Sequence of chain 1.C:
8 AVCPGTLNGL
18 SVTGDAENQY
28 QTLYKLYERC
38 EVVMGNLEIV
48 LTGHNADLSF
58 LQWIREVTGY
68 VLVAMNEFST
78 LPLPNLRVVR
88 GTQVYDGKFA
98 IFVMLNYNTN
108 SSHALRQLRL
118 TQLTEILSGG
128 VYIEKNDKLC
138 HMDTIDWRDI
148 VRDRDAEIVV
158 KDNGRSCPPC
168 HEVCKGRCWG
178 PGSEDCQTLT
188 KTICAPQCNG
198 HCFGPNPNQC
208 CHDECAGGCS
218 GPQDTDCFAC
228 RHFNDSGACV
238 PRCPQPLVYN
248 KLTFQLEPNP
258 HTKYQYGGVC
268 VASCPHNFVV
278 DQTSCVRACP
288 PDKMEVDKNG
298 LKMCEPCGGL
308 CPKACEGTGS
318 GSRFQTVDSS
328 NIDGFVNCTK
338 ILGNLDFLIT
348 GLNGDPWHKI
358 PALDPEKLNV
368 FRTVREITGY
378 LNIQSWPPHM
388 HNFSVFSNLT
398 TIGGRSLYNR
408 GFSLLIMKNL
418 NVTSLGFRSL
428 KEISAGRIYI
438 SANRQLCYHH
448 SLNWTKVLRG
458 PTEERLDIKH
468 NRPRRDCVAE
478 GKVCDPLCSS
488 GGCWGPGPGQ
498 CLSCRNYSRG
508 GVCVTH

Binding-site contacts:
Ligand atom C8 contacts residue PRO385 of chain 1.C at 3.6 Å (hydrophobic).
Ligand atom C5 contacts residue ASN418 of chain 1.C at 3.0 Å.
Ligand atom C7 contacts residue PRO385 of chain 1.C at 4.3 Å (hydrophobic).
Ligand atom C1 contacts residue ASN418 of chain 1.C at 1.4 Å.
Ligand atom O6 contacts residue GLN442 of chain 1.C at 4.1 Å.
Ligand atom N2 contacts residue PRO385 of chain 1.C at 4.0 Å.
Ligand atom C2 contacts residue ASN418 of chain 1.C at 2.8 Å.
Ligand atom O3 contacts residue ASN418 of chain 1.C at 4.4 Å.
Ligand atom O4 contacts residue ASN418 of chain 1.C at 4.3 Å.
Ligand atom N2 contacts residue ASN418 of chain 1.C at 3.3 Å (h-bond).
Ligand atom C5 contacts residue GLN442 of chain 1.C at 3.9 Å.
Ligand atom C3 contacts residue ASN418 of chain 1.C at 3.2 Å.
Ligand atom C4 contacts residue ASN418 of chain 1.C at 3.9 Å.
Ligand atom C6 contacts residue GLN442 of chain 1.C at 3.2 Å.
Ligand atom C6 contacts residue ASN418 of chain 1.C at 4.2 Å.
Ligand atom O5 contacts residue ASN418 of chain 1.C at 2.3 Å (h-bond).

The small molecule below binds the protein below.
Small molecule (SMILES): CC(=O)N[C@@H]1[C@@H](O)[C@H](O)[C@@H](CO)O[C@H]1O